Binding-site contacts:
Ligand atom C8 contacts residue ASN154 of chain 16.E at 4.5 Å.
Ligand atom N2 contacts residue THR156 of chain 16.E at 3.2 Å.
Ligand atom C7 contacts residue THR156 of chain 16.E at 3.6 Å.
Ligand atom O5 contacts residue MET151 of chain 16.E at 4.2 Å.
Ligand atom O7 contacts residue THR156 of chain 16.E at 4.5 Å.
Ligand atom N2 contacts residue ASN154 of chain 16.E at 4.0 Å.
Ligand atom C3 contacts residue THR156 of chain 16.E at 4.4 Å.
Ligand atom O5 contacts residue ASN154 of chain 16.E at 3.8 Å.
Ligand atom C2 contacts residue ASN154 of chain 16.E at 4.1 Å.
Ligand atom O6 contacts residue MET151 of chain 16.E at 3.5 Å.
Ligand atom C7 contacts residue ASN154 of chain 16.E at 3.7 Å.
Ligand atom C8 contacts residue THR156 of chain 16.E at 3.7 Å.
Ligand atom C2 contacts residue THR156 of chain 16.E at 3.9 Å.
Ligand atom O7 contacts residue ASN154 of chain 16.E at 3.2 Å (h-bond).
Ligand atom C1 contacts residue ASN154 of chain 16.E at 3.1 Å.
Ligand atom C1 contacts residue THR156 of chain 16.E at 3.6 Å.

The small molecule below binds the protein below.
Small molecule (SMILES): CC(=O)N[C@H]1[C@H](O[C@H]2[C@H](O)[C@@H](NC(C)=O)CO[C@@H]2CO)O[C@H](CO)[C@@H](O)[C@@H]1O

Sequence of chain 16.E:
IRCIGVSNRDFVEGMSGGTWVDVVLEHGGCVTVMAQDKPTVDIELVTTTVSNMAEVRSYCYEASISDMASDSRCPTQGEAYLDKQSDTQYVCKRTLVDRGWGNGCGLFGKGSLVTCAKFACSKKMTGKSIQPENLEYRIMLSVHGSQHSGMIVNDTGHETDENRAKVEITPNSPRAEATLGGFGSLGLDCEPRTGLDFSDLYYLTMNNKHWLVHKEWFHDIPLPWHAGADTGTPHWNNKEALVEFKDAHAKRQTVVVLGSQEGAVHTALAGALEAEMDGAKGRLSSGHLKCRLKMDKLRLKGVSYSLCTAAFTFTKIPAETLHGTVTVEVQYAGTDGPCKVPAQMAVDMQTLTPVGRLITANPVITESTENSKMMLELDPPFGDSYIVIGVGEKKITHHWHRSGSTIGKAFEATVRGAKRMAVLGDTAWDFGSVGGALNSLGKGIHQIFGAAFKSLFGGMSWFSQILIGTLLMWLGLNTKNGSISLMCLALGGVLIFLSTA